Binding-site contacts:
Ligand atom C7 contacts residue ASN376 of chain 1.D at 3.9 Å.
Ligand atom C3 contacts residue ASN376 of chain 1.D at 3.8 Å.
Ligand atom C5 contacts residue ARG480 of chain 1.D at 3.7 Å.
Ligand atom C8 contacts residue ILE374 of chain 1.D at 4.3 Å (hydrophobic).
Ligand atom C7 contacts residue ILE374 of chain 1.D at 4.3 Å (hydrophobic).
Ligand atom C1 contacts residue ASN376 of chain 1.D at 1.4 Å.
Ligand atom O7 contacts residue ILE374 of chain 1.D at 4.0 Å.
Ligand atom C1 contacts residue ARG480 of chain 1.D at 3.6 Å.
Ligand atom C4 contacts residue ASN376 of chain 1.D at 4.2 Å.
Ligand atom C5 contacts residue ASN376 of chain 1.D at 3.7 Å.
Ligand atom O5 contacts residue ARG480 of chain 1.D at 2.7 Å (salt-bridge).
Ligand atom O5 contacts residue ASN376 of chain 1.D at 2.4 Å (h-bond).
Ligand atom O7 contacts residue ASN376 of chain 1.D at 4.3 Å.
Ligand atom N2 contacts residue ASN376 of chain 1.D at 3.0 Å (h-bond).
Ligand atom O6 contacts residue ARG480 of chain 1.D at 2.5 Å (salt-bridge).
Ligand atom C2 contacts residue ASN376 of chain 1.D at 2.5 Å.
Ligand atom C6 contacts residue ARG480 of chain 1.D at 3.5 Å.

This small molecule binds to this protein.
Small molecule (SMILES): CC(=O)N[C@H]1[C@H](O[C@H]2[C@H](O)[C@@H](NC(C)=O)CO[C@@H]2CO)O[C@H](CO)[C@@H](O)[C@@H]1O

Sequence of chain 1.D:
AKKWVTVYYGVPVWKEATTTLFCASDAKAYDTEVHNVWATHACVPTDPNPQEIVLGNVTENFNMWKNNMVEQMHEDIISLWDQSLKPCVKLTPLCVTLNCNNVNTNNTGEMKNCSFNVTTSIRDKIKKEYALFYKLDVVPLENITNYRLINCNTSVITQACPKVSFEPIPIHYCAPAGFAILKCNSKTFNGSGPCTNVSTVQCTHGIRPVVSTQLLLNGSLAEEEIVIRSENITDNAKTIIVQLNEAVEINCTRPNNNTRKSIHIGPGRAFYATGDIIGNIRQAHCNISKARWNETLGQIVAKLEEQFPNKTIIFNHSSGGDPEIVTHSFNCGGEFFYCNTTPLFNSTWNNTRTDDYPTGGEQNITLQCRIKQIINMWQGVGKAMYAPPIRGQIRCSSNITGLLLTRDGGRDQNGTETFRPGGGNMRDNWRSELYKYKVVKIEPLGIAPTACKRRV